Sequence of chain 1.D:
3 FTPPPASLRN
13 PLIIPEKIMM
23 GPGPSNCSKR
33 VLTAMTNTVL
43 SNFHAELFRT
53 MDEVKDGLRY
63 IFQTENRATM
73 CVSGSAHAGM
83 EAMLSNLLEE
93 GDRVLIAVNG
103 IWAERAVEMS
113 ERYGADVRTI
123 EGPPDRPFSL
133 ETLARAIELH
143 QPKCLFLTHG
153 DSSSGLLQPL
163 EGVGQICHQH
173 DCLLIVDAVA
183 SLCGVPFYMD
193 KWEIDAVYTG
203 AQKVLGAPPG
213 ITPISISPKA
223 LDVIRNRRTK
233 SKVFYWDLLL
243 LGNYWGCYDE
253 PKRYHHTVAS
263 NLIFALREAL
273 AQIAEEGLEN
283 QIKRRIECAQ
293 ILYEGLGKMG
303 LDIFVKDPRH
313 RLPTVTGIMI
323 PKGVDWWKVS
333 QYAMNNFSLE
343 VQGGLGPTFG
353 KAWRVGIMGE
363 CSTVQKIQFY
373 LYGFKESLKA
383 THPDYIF

Binding-site contacts:
Ligand atom CG contacts residue ASN44 of chain 1.D at 3.4 Å.
Ligand atom N1 contacts residue PRO26 of chain 1.A at 4.0 Å.
Ligand atom CA contacts residue PLP1 of chain 1.E at 3.1 Å.
Ligand atom CB contacts residue TYR256 of chain 1.D at 3.9 Å (hydrophobic).
Ligand atom CD1 contacts residue GLN344 of chain 1.A at 3.6 Å.
Ligand atom CB contacts residue TRP104 of chain 1.A at 4.0 Å (hydrophobic).
Ligand atom O contacts residue LEU347 of chain 1.A at 3.7 Å.
Ligand atom C contacts residue ARG356 of chain 1.A at 3.0 Å.
Ligand atom C contacts residue LEU347 of chain 1.A at 3.7 Å (hydrophobic).
Ligand atom OXT contacts residue SER154 of chain 1.A at 3.2 Å (h-bond).
Ligand atom N1 contacts residue SER43 of chain 1.D at 3.4 Å (h-bond).
Ligand atom CG contacts residue GLN344 of chain 1.A at 3.7 Å.
Ligand atom CB contacts residue PLP1 of chain 1.E at 4.0 Å.
Ligand atom O2 contacts residue ASN44 of chain 1.D at 4.0 Å.
Ligand atom C contacts residue SER154 of chain 1.A at 4.1 Å.
Ligand atom OXT contacts residue TRP104 of chain 1.A at 3.9 Å.
Ligand atom CD1 contacts residue PHE45 of chain 1.D at 3.7 Å (hydrophobic).
Ligand atom O contacts residue ARG356 of chain 1.A at 2.5 Å (salt-bridge).
Ligand atom OXT contacts residue PRO24 of chain 1.A at 3.8 Å.
Ligand atom CG contacts residue SER43 of chain 1.D at 4.0 Å.
Ligand atom CD1 contacts residue SER43 of chain 1.D at 3.6 Å.
Ligand atom C contacts residue PRO24 of chain 1.A at 4.0 Å (hydrophobic).
Ligand atom CA contacts residue PRO24 of chain 1.A at 4.1 Å (hydrophobic).
Ligand atom C1 contacts residue ASN44 of chain 1.D at 3.9 Å.
Ligand atom OXT contacts residue LEU347 of chain 1.A at 3.7 Å.
Ligand atom CZ contacts residue TYR256 of chain 1.D at 3.7 Å (hydrophobic).
Ligand atom CE2 contacts residue TYR256 of chain 1.D at 3.6 Å (hydrophobic).
Ligand atom CA contacts residue LYS205 of chain 1.A at 3.6 Å.
Ligand atom N1 contacts residue GLY25 of chain 1.A at 3.4 Å (h-bond).
Ligand atom CE1 contacts residue ASN44 of chain 1.D at 4.0 Å.
Ligand atom CE1 contacts residue PHE45 of chain 1.D at 3.2 Å (hydrophobic).
Ligand atom O2 contacts residue THR259 of chain 1.D at 4.1 Å.
Ligand atom OXT contacts residue ARG356 of chain 1.A at 2.3 Å (salt-bridge).
Ligand atom CA contacts residue TRP104 of chain 1.A at 3.9 Å (hydrophobic).
Ligand atom N1 contacts residue GLN344 of chain 1.A at 3.9 Å.
Ligand atom O2 contacts residue GLY25 of chain 1.A at 3.2 Å (h-bond).
Ligand atom O contacts residue PRO24 of chain 1.A at 4.1 Å.
Ligand atom N1 contacts residue ASN44 of chain 1.D at 3.2 Å (h-bond).
Ligand atom CD2 contacts residue ASN44 of chain 1.D at 3.6 Å.
Ligand atom CD1 contacts residue ASN44 of chain 1.D at 3.4 Å.

The small molecule below binds the protein below.
Small molecule (SMILES): Nc1ccccc1C(=O)CCC(=O)O

Sequence of chain 1.A:
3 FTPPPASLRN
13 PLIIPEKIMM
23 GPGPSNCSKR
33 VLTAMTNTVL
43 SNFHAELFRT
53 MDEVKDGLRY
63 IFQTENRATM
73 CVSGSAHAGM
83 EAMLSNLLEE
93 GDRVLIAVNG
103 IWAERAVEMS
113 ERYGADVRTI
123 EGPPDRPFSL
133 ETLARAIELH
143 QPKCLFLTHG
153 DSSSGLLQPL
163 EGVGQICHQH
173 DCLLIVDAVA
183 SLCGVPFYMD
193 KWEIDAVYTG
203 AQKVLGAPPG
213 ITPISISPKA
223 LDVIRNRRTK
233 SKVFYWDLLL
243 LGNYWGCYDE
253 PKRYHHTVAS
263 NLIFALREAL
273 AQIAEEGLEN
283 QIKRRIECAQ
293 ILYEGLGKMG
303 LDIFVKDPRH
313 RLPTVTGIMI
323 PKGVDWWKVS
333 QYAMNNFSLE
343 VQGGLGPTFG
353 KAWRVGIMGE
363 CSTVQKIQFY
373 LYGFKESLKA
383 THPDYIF